Sequence of chain 1.N:
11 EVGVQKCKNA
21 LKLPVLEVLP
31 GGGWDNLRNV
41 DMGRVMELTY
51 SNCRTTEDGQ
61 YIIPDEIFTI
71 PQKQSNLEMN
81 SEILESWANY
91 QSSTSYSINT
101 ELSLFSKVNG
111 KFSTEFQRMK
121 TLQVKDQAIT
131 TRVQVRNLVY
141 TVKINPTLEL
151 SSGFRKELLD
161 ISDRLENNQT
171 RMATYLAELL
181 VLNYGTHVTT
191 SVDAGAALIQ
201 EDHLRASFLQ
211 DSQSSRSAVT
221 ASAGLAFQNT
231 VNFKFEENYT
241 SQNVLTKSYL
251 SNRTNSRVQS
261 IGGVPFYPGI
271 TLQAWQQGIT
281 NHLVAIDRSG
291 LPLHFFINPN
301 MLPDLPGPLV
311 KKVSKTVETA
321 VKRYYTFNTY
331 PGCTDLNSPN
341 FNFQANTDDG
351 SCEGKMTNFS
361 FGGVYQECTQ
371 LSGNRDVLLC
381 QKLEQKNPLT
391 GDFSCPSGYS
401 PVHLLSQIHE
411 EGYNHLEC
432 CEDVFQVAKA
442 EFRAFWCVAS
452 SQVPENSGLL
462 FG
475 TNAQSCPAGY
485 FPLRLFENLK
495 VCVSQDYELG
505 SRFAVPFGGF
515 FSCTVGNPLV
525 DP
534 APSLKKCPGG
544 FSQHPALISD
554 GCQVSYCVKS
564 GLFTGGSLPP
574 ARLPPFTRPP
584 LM

Binding-site contacts:
Ligand atom C2 contacts residue ASN252 of chain 1.N at 2.6 Å.
Ligand atom O6 contacts residue PHE208 of chain 1.N at 3.3 Å.
Ligand atom C3 contacts residue ASN252 of chain 1.N at 3.9 Å.
Ligand atom N2 contacts residue ASN252 of chain 1.N at 3.0 Å (h-bond).
Ligand atom C7 contacts residue ASP211 of chain 1.N at 4.4 Å.
Ligand atom C8 contacts residue ASP211 of chain 1.N at 3.5 Å.
Ligand atom O6 contacts residue SER207 of chain 1.N at 4.2 Å.
Ligand atom O6 contacts residue ASP211 of chain 1.N at 4.0 Å.
Ligand atom C7 contacts residue SER251 of chain 1.N at 3.5 Å.
Ligand atom C6 contacts residue SER248 of chain 1.N at 4.3 Å.
Ligand atom C5 contacts residue ASN252 of chain 1.N at 3.6 Å.
Ligand atom O5 contacts residue PHE208 of chain 1.N at 3.7 Å.
Ligand atom O7 contacts residue SER251 of chain 1.N at 2.9 Å (h-bond).
Ligand atom C4 contacts residue ASN252 of chain 1.N at 4.3 Å.
Ligand atom C1 contacts residue ASN252 of chain 1.N at 1.4 Å.
Ligand atom C5 contacts residue PHE208 of chain 1.N at 4.3 Å (hydrophobic).
Ligand atom C8 contacts residue SER251 of chain 1.N at 4.0 Å.
Ligand atom N2 contacts residue SER251 of chain 1.N at 4.0 Å.
Ligand atom C6 contacts residue PHE208 of chain 1.N at 3.6 Å (hydrophobic).
Ligand atom O5 contacts residue ASN252 of chain 1.N at 2.3 Å (h-bond).
Ligand atom C7 contacts residue ASN252 of chain 1.N at 4.1 Å.

This protein binds this small molecule.
Small molecule (SMILES): CC(=O)N[C@H]1[C@H](O[C@H]2[C@H](O)[C@@H](NC(C)=O)CO[C@@H]2CO)O[C@H](CO)[C@@H](O)[C@@H]1O